Sequence of chain 1.A:
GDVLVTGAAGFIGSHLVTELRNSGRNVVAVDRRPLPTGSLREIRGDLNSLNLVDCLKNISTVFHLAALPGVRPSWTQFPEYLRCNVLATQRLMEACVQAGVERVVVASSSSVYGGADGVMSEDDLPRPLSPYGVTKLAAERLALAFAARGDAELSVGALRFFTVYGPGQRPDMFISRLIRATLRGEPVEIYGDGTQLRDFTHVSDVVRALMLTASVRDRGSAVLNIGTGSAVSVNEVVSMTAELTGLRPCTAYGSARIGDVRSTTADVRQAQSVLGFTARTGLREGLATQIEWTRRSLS

The small molecule below binds the protein below.
Small molecule (SMILES): O=c1ccn([C@@H]2O[C@H](CO[P](=O)(O)O[P](=O)(O)O[C@H]3O[C@H](CO)[C@@H](O)[C@H](O)[C@H]3O)[C@@H](O)[C@H]2O)c(=O)[nH]1

Binding-site contacts:
Ligand atom O4' contacts residue TYR160 of chain 1.A at 3.0 Å.
Ligand atom O6' contacts residue NAD1 of chain 1.B at 3.6 Å.
Ligand atom O2 contacts residue ILE218 of chain 1.A at 3.4 Å.
Ligand atom C2 contacts residue GLU217 of chain 1.A at 3.5 Å.
Ligand atom O2' contacts residue ARG198 of chain 1.A at 3.0 Å (salt-bridge).
Ligand atom O4C contacts residue PHE202 of chain 1.A at 3.3 Å.
Ligand atom O5' contacts residue THR191 of chain 1.A at 2.9 Å (h-bond).
Ligand atom O4 contacts residue TYR219 of chain 1.A at 3.5 Å (h-bond).
Ligand atom C4 contacts residue GLU217 of chain 1.A at 3.6 Å.
Ligand atom N1 contacts residue TYR219 of chain 1.A at 3.6 Å.
Ligand atom O4' contacts residue SER137 of chain 1.A at 2.4 Å (h-bond).
Ligand atom O2C contacts residue GLN224 of chain 1.A at 3.4 Å (h-bond).
Ligand atom C2 contacts residue PHE202 of chain 1.A at 3.6 Å (hydrophobic).
Ligand atom C5 contacts residue TYR219 of chain 1.A at 3.5 Å (hydrophobic).
Ligand atom O3' contacts residue PRO97 of chain 1.A at 2.6 Å (h-bond).
Ligand atom C2' contacts residue NAD1 of chain 1.B at 3.5 Å.
Ligand atom O2A contacts residue PHE202 of chain 1.A at 2.8 Å (h-bond).
Ligand atom O6' contacts residue THR191 of chain 1.A at 3.0 Å (h-bond).
Ligand atom O1B contacts residue ARG100 of chain 1.A at 3.0 Å (salt-bridge).
Ligand atom C4' contacts residue NAD1 of chain 1.B at 3.4 Å.
Ligand atom C6' contacts residue SER138 of chain 1.A at 2.9 Å.
Ligand atom O2 contacts residue GLU217 of chain 1.A at 3.6 Å (salt-bridge).
Ligand atom O2B contacts residue THR191 of chain 1.A at 3.5 Å (h-bond).
Ligand atom O3C contacts residue GLN224 of chain 1.A at 3.3 Å.
Ligand atom N3 contacts residue GLU217 of chain 1.A at 2.7 Å (salt-bridge).
Ligand atom O2B contacts residue ARG226 of chain 1.A at 2.8 Å (salt-bridge).
Ligand atom O6' contacts residue PHE189 of chain 1.A at 3.1 Å (h-bond).
Ligand atom C4 contacts residue TYR219 of chain 1.A at 3.3 Å (hydrophobic).
Ligand atom O4 contacts residue ARG205 of chain 1.A at 2.9 Å (salt-bridge).
Ligand atom O6' contacts residue SER138 of chain 1.A at 2.8 Å (h-bond).
Ligand atom O3C contacts residue ARG226 of chain 1.A at 3.5 Å (salt-bridge).
Ligand atom C4' contacts residue SER137 of chain 1.A at 3.4 Å.
Ligand atom O2 contacts residue TYR219 of chain 1.A at 2.8 Å (h-bond).
Ligand atom O1A contacts residue ARG100 of chain 1.A at 2.8 Å (salt-bridge).
Ligand atom O2C contacts residue ASP288 of chain 1.A at 2.8 Å (salt-bridge).
Ligand atom O4 contacts residue GLU217 of chain 1.A at 3.6 Å (salt-bridge).
Ligand atom O3' contacts residue TYR160 of chain 1.A at 2.8 Å (h-bond).
Ligand atom C2 contacts residue TYR219 of chain 1.A at 3.4 Å (hydrophobic).
Ligand atom C3' contacts residue PRO97 of chain 1.A at 3.5 Å (hydrophobic).
Ligand atom N3 contacts residue TYR219 of chain 1.A at 3.5 Å.